Binding-site contacts:
Ligand atom O contacts residue LYS66 of chain 1.D at 2.5 Å (salt-bridge).
Ligand atom C contacts residue TYR7 of chain 1.D at 3.5 Å (hydrophobic).
Ligand atom CA contacts residue TYR7 of chain 1.D at 3.4 Å (hydrophobic).
Ligand atom OG1 contacts residue ASN80 of chain 1.D at 3.2 Å (h-bond).
Ligand atom OD1 contacts residue TRP73 of chain 1.D at 3.4 Å.
Ligand atom N contacts residue GLU63 of chain 1.D at 3.1 Å (salt-bridge).
Ligand atom N contacts residue SER77 of chain 1.D at 3.1 Å (h-bond).
Ligand atom CG contacts residue SER77 of chain 1.D at 3.5 Å.
Ligand atom CB contacts residue TYR156 of chain 1.D at 3.2 Å (hydrophobic).
Ligand atom O contacts residue TRP73 of chain 1.D at 2.9 Å (h-bond).
Ligand atom O contacts residue THR143 of chain 1.D at 2.5 Å (h-bond).
Ligand atom CB contacts residue TRP73 of chain 1.D at 3.4 Å (hydrophobic).
Ligand atom CE2 contacts residue HIS155 of chain 1.D at 3.2 Å.
Ligand atom N contacts residue TYR171 of chain 1.D at 3.0 Å (h-bond).
Ligand atom O contacts residue TYR84 of chain 1.D at 2.7 Å (h-bond).
Ligand atom O contacts residue TRP147 of chain 1.D at 2.7 Å (h-bond).
Ligand atom C contacts residue LYS146 of chain 1.D at 3.4 Å.
Ligand atom CA contacts residue GLN70 of chain 1.D at 3.4 Å.
Ligand atom OXT contacts residue LYS146 of chain 1.D at 2.5 Å (salt-bridge).
Ligand atom CZ contacts residue HIS155 of chain 1.D at 3.2 Å.
Ligand atom OD1 contacts residue GLN97 of chain 1.D at 2.8 Å (h-bond).
Ligand atom OXT contacts residue ASN80 of chain 1.D at 3.0 Å (h-bond).
Ligand atom O contacts residue TRP73 of chain 1.D at 3.2 Å (h-bond).
Ligand atom OG1 contacts residue LYS146 of chain 1.D at 3.4 Å (salt-bridge).
Ligand atom C contacts residue TYR84 of chain 1.D at 3.2 Å (hydrophobic).
Ligand atom OXT contacts residue TYR84 of chain 1.D at 2.9 Å (h-bond).
Ligand atom OG contacts residue LYS66 of chain 1.D at 3.1 Å.
Ligand atom O contacts residue TYR159 of chain 1.D at 2.5 Å (h-bond).
Ligand atom ND2 contacts residue GLN97 of chain 1.D at 2.9 Å (h-bond).
Ligand atom N contacts residue TYR7 of chain 1.D at 3.3 Å (h-bond).
Ligand atom OD1 contacts residue GLN70 of chain 1.D at 3.4 Å (h-bond).
Ligand atom CB contacts residue TRP147 of chain 1.D at 3.4 Å (hydrophobic).
Ligand atom N contacts residue GLN70 of chain 1.D at 2.7 Å (h-bond).
Ligand atom N contacts residue TYR159 of chain 1.D at 3.4 Å (h-bond).
Ligand atom CB contacts residue TYR7 of chain 1.D at 3.5 Å (hydrophobic).
Ligand atom N contacts residue TYR156 of chain 1.D at 3.0 Å (h-bond).
Ligand atom O contacts residue LYS146 of chain 1.D at 3.4 Å.
Ligand atom N contacts residue LYS66 of chain 1.D at 3.3 Å (salt-bridge).
Ligand atom O contacts residue TRP147 of chain 1.D at 3.4 Å (h-bond).
Ligand atom CA contacts residue TYR156 of chain 1.D at 3.4 Å (hydrophobic).

Sequence of chain 1.D:
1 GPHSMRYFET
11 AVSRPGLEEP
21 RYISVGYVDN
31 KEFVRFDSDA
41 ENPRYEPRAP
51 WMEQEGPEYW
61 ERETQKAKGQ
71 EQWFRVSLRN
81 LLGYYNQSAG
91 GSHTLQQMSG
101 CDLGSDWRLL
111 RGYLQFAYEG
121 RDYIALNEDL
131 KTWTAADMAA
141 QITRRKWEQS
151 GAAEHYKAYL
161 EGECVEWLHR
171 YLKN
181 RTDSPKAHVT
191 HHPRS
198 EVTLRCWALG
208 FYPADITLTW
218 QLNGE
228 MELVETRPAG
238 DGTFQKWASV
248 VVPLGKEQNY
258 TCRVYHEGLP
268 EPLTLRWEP

The protein below binds the small molecule below.
Small molecule (SMILES): CSCC[C@H](NC(=O)[C@@H](NC(=O)[C@H](C)NC(=O)[C@H](Cc1ccccc1)NC(=O)[C@H](CC(N)=O)NC(=O)[C@H](CO)NC(=O)[C@@H]1CCCN1C(=O)[C@H](C)NC(=O)[C@H](C)N)[C@@H](C)O)C(=O)O